Sequence of chain 1.B:
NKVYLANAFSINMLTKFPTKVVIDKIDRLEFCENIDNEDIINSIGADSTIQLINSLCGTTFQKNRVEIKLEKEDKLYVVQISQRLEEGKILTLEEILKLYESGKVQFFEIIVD

Sequence of chain 1.G:
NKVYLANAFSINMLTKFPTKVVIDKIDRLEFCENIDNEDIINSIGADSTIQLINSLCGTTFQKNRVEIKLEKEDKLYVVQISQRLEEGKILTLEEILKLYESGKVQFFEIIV

Binding-site contacts:
Ligand atom N7 contacts residue THR74 of chain 1.G at 2.7 Å (h-bond).
Ligand atom O4' contacts residue ASN32 of chain 1.G at 2.9 Å (h-bond).
Ligand atom O2' contacts residue ARG90 of chain 1.G at 3.2 Å (salt-bridge).
Ligand atom O2' contacts residue ILE106 of chain 1.B at 3.0 Å (h-bond).
Ligand atom N1 contacts residue ILE93 of chain 1.B at 2.9 Å (h-bond).
Ligand atom N7 contacts residue ASN37 of chain 1.B at 3.1 Å (h-bond).
Ligand atom OP1 contacts residue ARG90 of chain 1.G at 2.7 Å (salt-bridge).
Ligand atom N6 contacts residue ILE93 of chain 1.B at 2.9 Å (h-bond).
Ligand atom OP2 contacts residue ARG90 of chain 1.G at 2.9 Å (salt-bridge).
Ligand atom OP1 contacts residue ARG109 of chain 1.B at 2.9 Å (salt-bridge).
Ligand atom C2 contacts residue LYS114 of chain 1.G at 3.3 Å.
Ligand atom N7 contacts residue THR74 of chain 1.B at 2.6 Å (h-bond).
Ligand atom N6 contacts residue SER73 of chain 1.B at 2.8 Å (h-bond).
Ligand atom N6 contacts residue THR74 of chain 1.G at 3.0 Å (h-bond).
Ligand atom O2' contacts residue ARG90 of chain 1.B at 3.2 Å (salt-bridge).
Ligand atom OP1 contacts residue ASN37 of chain 1.G at 3.3 Å (h-bond).
Ligand atom OP1 contacts residue ARG90 of chain 1.B at 3.0 Å (salt-bridge).
Ligand atom N1 contacts residue ILE93 of chain 1.G at 3.0 Å (h-bond).
Ligand atom N6 contacts residue ASN37 of chain 1.B at 3.3 Å (h-bond).
Ligand atom O2' contacts residue ARG109 of chain 1.B at 2.9 Å (salt-bridge).
Ligand atom OP2 contacts residue GLN105 of chain 1.B at 3.2 Å (h-bond).
Ligand atom OP2 contacts residue SER35 of chain 1.B at 2.7 Å (h-bond).
Ligand atom OP2 contacts residue ARG109 of chain 1.G at 2.9 Å (salt-bridge).
Ligand atom OP2 contacts residue SER35 of chain 1.G at 2.6 Å (h-bond).
Ligand atom O4' contacts residue ASN32 of chain 1.B at 2.9 Å (h-bond).
Ligand atom O5' contacts residue ASN32 of chain 1.G at 3.2 Å (h-bond).
Ligand atom C1' contacts residue ASN32 of chain 1.G at 3.3 Å.
Ligand atom N1 contacts residue LEU116 of chain 1.B at 3.0 Å (h-bond).
Ligand atom OP2 contacts residue ASN32 of chain 1.B at 2.9 Å (h-bond).
Ligand atom O5' contacts residue ASN32 of chain 1.B at 3.1 Å (h-bond).
Ligand atom OP2 contacts residue ARG90 of chain 1.B at 2.7 Å (salt-bridge).
Ligand atom N6 contacts residue SER73 of chain 1.G at 2.8 Å (h-bond).
Ligand atom OP2 contacts residue GLN105 of chain 1.G at 3.1 Å (h-bond).
Ligand atom N1 contacts residue LEU116 of chain 1.G at 3.0 Å (h-bond).
Ligand atom C1' contacts residue ASN32 of chain 1.B at 3.0 Å.
Ligand atom N6 contacts residue THR74 of chain 1.B at 3.0 Å (h-bond).
Ligand atom O2' contacts residue ARG109 of chain 1.G at 2.9 Å (salt-bridge).
Ligand atom N6 contacts residue ILE93 of chain 1.G at 3.2 Å (h-bond).
Ligand atom OP1 contacts residue GLN105 of chain 1.G at 3.2 Å (h-bond).
Ligand atom OP1 contacts residue ASN32 of chain 1.G at 3.2 Å (h-bond).

The protein below binds the small molecule below.
Small molecule (SMILES): Nc1ncnc2c1ncn2[C@@H]1O[C@@H]2CO[P](=O)(O)O[C@H]3[C@@H](O)[C@H](n4cnc5c(N)ncnc54)O[C@@H]3CO[P](=O)(O)O[C@H]3[C@@H](O)[C@H](n4cnc5c(N)ncnc54)O[C@@H]3CO[P](=O)(O)O[C@H]3[C@@H](O)[C@H](n4cnc5c(N)ncnc54)O[C@@H]3CO[P](=O)(O)O[C@H]2[C@H]1O